The protein below binds the small molecule below.
Small molecule (SMILES): O=C(O)C1=C[C@@H](OP(=O)(O)O)[C@@H](O)[C@H](O)C1

Sequence of chain 1.A:
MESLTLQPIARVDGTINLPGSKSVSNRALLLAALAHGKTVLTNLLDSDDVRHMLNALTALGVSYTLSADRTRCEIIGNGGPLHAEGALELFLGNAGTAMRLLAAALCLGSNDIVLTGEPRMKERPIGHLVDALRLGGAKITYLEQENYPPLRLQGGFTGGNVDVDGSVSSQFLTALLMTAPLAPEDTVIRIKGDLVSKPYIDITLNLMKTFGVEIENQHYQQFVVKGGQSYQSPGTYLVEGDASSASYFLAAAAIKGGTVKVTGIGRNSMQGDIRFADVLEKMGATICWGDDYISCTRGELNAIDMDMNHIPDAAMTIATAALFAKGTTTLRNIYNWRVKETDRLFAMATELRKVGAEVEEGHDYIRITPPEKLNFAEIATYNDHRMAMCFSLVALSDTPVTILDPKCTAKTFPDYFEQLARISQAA

Binding-site contacts:
Ligand atom C7 contacts residue TYR200 of chain 1.A at 3.3 Å (hydrophobic).
Ligand atom O7 contacts residue SER197 of chain 1.A at 2.6 Å (h-bond).
Ligand atom C3 contacts residue GLN171 of chain 1.A at 3.8 Å.
Ligand atom O3 contacts residue FMT1 of chain 1.D at 3.7 Å.
Ligand atom O7 contacts residue ASN336 of chain 1.A at 3.0 Å (h-bond).
Ligand atom P1 contacts residue SER197 of chain 1.A at 3.6 Å.
Ligand atom C3 contacts residue TYR200 of chain 1.A at 3.8 Å (hydrophobic).
Ligand atom O8 contacts residue ASN336 of chain 1.A at 3.8 Å.
Ligand atom P1 contacts residue SER169 of chain 1.A at 3.5 Å.
Ligand atom C7 contacts residue ARG27 of chain 1.A at 3.5 Å.
Ligand atom C2 contacts residue GLN171 of chain 1.A at 3.7 Å.
Ligand atom O8 contacts residue SER169 of chain 1.A at 2.6 Å (h-bond).
Ligand atom O7 contacts residue LYS340 of chain 1.A at 2.8 Å (salt-bridge).
Ligand atom P1 contacts residue LYS340 of chain 1.A at 3.8 Å.
Ligand atom O3 contacts residue LYS22 of chain 1.A at 3.0 Å (salt-bridge).
Ligand atom O4 contacts residue TYR200 of chain 1.A at 3.6 Å.
Ligand atom C4 contacts residue ASP313 of chain 1.A at 3.4 Å.
Ligand atom C5 contacts residue GLN171 of chain 1.A at 3.7 Å.
Ligand atom O6 contacts residue SER170 of chain 1.A at 2.6 Å (h-bond).
Ligand atom O8 contacts residue LYS340 of chain 1.A at 3.7 Å.
Ligand atom C1 contacts residue GLN171 of chain 1.A at 3.8 Å.
Ligand atom O5 contacts residue TYR200 of chain 1.A at 3.6 Å.
Ligand atom O3 contacts residue ASP313 of chain 1.A at 2.7 Å (salt-bridge).
Ligand atom O4 contacts residue ARG27 of chain 1.A at 2.7 Å (salt-bridge).
Ligand atom O4 contacts residue GLN171 of chain 1.A at 3.7 Å.
Ligand atom C6 contacts residue LYS22 of chain 1.A at 3.7 Å.
Ligand atom O3 contacts residue FMT1 of chain 1.C at 2.9 Å.
Ligand atom O5 contacts residue THR97 of chain 1.A at 3.5 Å.
Ligand atom O6 contacts residue SER169 of chain 1.A at 3.4 Å (h-bond).
Ligand atom C1 contacts residue TYR200 of chain 1.A at 3.5 Å (hydrophobic).
Ligand atom C7 contacts residue SER23 of chain 1.A at 3.7 Å.
Ligand atom C5 contacts residue ASP313 of chain 1.A at 3.5 Å.
Ligand atom O2 contacts residue ASP313 of chain 1.A at 2.8 Å (salt-bridge).
Ligand atom O6 contacts residue GLN171 of chain 1.A at 3.6 Å.
Ligand atom O1 contacts residue GLN171 of chain 1.A at 3.0 Å (h-bond).
Ligand atom O6 contacts residue SER197 of chain 1.A at 3.4 Å.
Ligand atom O2 contacts residue LYS340 of chain 1.A at 2.9 Å (salt-bridge).
Ligand atom C2 contacts residue TYR200 of chain 1.A at 3.5 Å (hydrophobic).
Ligand atom O5 contacts residue SER23 of chain 1.A at 2.7 Å (h-bond).
Ligand atom O5 contacts residue ARG27 of chain 1.A at 2.8 Å (salt-bridge).